Sequence of chain 1.D:
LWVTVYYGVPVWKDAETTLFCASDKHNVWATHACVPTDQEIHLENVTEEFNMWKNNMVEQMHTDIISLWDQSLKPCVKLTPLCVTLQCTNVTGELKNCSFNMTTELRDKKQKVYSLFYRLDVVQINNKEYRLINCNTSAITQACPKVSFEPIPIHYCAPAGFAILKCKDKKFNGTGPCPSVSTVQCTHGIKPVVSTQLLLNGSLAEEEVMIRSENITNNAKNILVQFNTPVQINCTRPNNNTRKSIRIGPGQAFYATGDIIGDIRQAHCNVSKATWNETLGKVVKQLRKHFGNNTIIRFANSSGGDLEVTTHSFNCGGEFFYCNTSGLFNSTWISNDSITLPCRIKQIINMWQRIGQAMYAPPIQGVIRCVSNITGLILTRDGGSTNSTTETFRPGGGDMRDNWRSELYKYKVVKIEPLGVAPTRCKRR

Binding-site contacts:
Ligand atom O4 contacts residue TYR114 of chain 1.I at 3.7 Å.
Ligand atom O6 contacts residue ASP108 of chain 1.I at 3.9 Å.
Ligand atom C8 contacts residue HIS297 of chain 1.D at 3.8 Å.
Ligand atom O3 contacts residue TYR114 of chain 1.I at 2.1 Å (h-bond).
Ligand atom O5 contacts residue THR381 of chain 1.D at 3.6 Å (h-bond).
Ligand atom C1 contacts residue ASN299 of chain 1.D at 1.4 Å.
Ligand atom C6 contacts residue ASP108 of chain 1.I at 3.8 Å.
Ligand atom C8 contacts residue THR265 of chain 1.D at 3.9 Å.
Ligand atom C2 contacts residue TYR114 of chain 1.I at 3.3 Å (hydrophobic).
Ligand atom C6 contacts residue SER109 of chain 1.I at 3.5 Å.
Ligand atom C6 contacts residue THR381 of chain 1.D at 3.9 Å.
Ligand atom N2 contacts residue ASN299 of chain 1.D at 2.8 Å (h-bond).
Ligand atom C2 contacts residue HIS297 of chain 1.D at 3.8 Å.
Ligand atom O2 contacts residue ARG50 of chain 1.R at 4.0 Å.
Ligand atom O4 contacts residue ASN102 of chain 1.I at 3.7 Å.
Ligand atom C1 contacts residue ARG50 of chain 1.R at 3.9 Å.
Ligand atom C3 contacts residue PRO101 of chain 1.I at 3.1 Å (hydrophobic).
Ligand atom C7 contacts residue HIS297 of chain 1.D at 3.7 Å.
Ligand atom O6 contacts residue ASN102 of chain 1.I at 4.0 Å.
Ligand atom C7 contacts residue ASN299 of chain 1.D at 4.0 Å.
Ligand atom N2 contacts residue HIS297 of chain 1.D at 3.1 Å (h-bond).
Ligand atom O3 contacts residue GLU116 of chain 1.I at 3.0 Å (salt-bridge).
Ligand atom C3 contacts residue ASN299 of chain 1.D at 3.8 Å.
Ligand atom O6 contacts residue HIS103 of chain 1.I at 3.6 Å.
Ligand atom O4 contacts residue PRO101 of chain 1.I at 4.0 Å.
Ligand atom O5 contacts residue ASN299 of chain 1.D at 2.3 Å (h-bond).
Ligand atom C3 contacts residue TYR114 of chain 1.I at 3.4 Å (hydrophobic).
Ligand atom O3 contacts residue PRO101 of chain 1.I at 2.6 Å (h-bond).
Ligand atom O6 contacts residue THR381 of chain 1.D at 3.0 Å (h-bond).
Ligand atom C5 contacts residue THR381 of chain 1.D at 3.6 Å.
Ligand atom O2 contacts residue TYR114 of chain 1.I at 3.8 Å.
Ligand atom C5 contacts residue ASN299 of chain 1.D at 3.6 Å.
Ligand atom C2 contacts residue ASN299 of chain 1.D at 2.4 Å.
Ligand atom C3 contacts residue HIS297 of chain 1.D at 3.7 Å.
Ligand atom C4 contacts residue TYR114 of chain 1.I at 3.6 Å (hydrophobic).
Ligand atom O3 contacts residue ARG50 of chain 1.R at 3.4 Å (salt-bridge).
Ligand atom O4 contacts residue SER109 of chain 1.I at 2.8 Å (h-bond).
Ligand atom C1 contacts residue THR381 of chain 1.D at 4.0 Å.
Ligand atom C4 contacts residue SER109 of chain 1.I at 3.9 Å.
Ligand atom C1 contacts residue TYR114 of chain 1.I at 3.9 Å (hydrophobic).

This small molecule binds to this protein.
Small molecule (SMILES): CC(=O)N[C@H]1[C@H](O[C@H]2[C@H](O)[C@@H](NC(C)=O)CO[C@@H]2CO)O[C@H](CO)[C@@H](O[C@@H]2O[C@H](CO[C@H]3O[C@H](CO)[C@@H](O)[C@H](O)[C@@H]3O)[C@@H](O)[C@H](O[C@H]3O[C@H](CO)[C@@H](O)[C@H](O)[C@@H]3O[C@H]3O[C@H](CO)[C@@H](O)[C@H](O)[C@@H]3O[C@H]3O[C@H](CO)[C@@H](O)[C@H](O)[C@@H]3O)[C@@H]2O)[C@@H]1O

Sequence of chain 1.I:
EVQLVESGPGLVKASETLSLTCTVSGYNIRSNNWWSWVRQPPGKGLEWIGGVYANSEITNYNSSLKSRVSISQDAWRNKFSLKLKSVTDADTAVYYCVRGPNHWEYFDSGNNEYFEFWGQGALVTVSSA

Sequence of chain 1.R:
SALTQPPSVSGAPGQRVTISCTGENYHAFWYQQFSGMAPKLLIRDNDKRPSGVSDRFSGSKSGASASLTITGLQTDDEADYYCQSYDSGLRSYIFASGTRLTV